Sequence of chain 1.C:
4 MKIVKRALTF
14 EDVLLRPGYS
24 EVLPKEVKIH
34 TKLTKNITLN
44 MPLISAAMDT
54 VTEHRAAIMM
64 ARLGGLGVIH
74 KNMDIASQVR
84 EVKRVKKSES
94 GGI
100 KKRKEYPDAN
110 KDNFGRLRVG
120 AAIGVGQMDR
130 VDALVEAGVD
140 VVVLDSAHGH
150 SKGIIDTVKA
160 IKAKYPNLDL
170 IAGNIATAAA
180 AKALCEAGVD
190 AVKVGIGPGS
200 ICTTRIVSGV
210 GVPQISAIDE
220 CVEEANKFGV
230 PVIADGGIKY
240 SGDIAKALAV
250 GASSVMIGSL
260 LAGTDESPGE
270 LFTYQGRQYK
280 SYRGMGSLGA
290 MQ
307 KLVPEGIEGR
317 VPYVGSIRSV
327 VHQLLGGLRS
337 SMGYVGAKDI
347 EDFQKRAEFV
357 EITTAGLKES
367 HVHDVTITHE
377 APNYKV

Binding-site contacts:
Ligand atom O5' contacts residue GLY235 of chain 1.C at 3.4 Å.
Ligand atom C2 contacts residue CYS201 of chain 1.C at 3.1 Å (hydrophobic).
Ligand atom O1P contacts residue GLY198 of chain 1.C at 3.2 Å.
Ligand atom C4 contacts residue 2F11 of chain 1.T at 3.5 Å.
Ligand atom C5' contacts residue TYR281 of chain 1.C at 3.4 Å (hydrophobic).
Ligand atom O1P contacts residue GLY236 of chain 1.C at 3.1 Å (h-bond).
Ligand atom C2 contacts residue 2F11 of chain 1.T at 3.2 Å.
Ligand atom O6 contacts residue GLY285 of chain 1.C at 2.7 Å (h-bond).
Ligand atom O6 contacts residue MET284 of chain 1.C at 3.2 Å (h-bond).
Ligand atom P contacts residue TYR281 of chain 1.C at 3.7 Å.
Ligand atom N1 contacts residue GLU311 of chain 1.C at 2.9 Å (salt-bridge).
Ligand atom C8 contacts residue MET51 of chain 1.C at 3.6 Å (hydrophobic).
Ligand atom P contacts residue SER199 of chain 1.C at 3.5 Å.
Ligand atom N7 contacts residue GLY283 of chain 1.C at 3.5 Å.
Ligand atom O2P contacts residue GLY257 of chain 1.C at 2.9 Å (h-bond).
Ligand atom N7 contacts residue MET284 of chain 1.C at 3.0 Å (h-bond).
Ligand atom C8 contacts residue ILE200 of chain 1.C at 3.6 Å (hydrophobic).
Ligand atom N7 contacts residue ILE200 of chain 1.C at 3.4 Å.
Ligand atom O3' contacts residue ASP234 of chain 1.C at 2.6 Å (salt-bridge).
Ligand atom O2P contacts residue SER258 of chain 1.C at 3.5 Å (h-bond).
Ligand atom N1 contacts residue 2F11 of chain 1.T at 3.4 Å.
Ligand atom O2' contacts residue ASP234 of chain 1.C at 2.5 Å (salt-bridge).
Ligand atom O3P contacts residue SER258 of chain 1.C at 3.0 Å (h-bond).
Ligand atom C5 contacts residue MET284 of chain 1.C at 3.7 Å (hydrophobic).
Ligand atom C3' contacts residue ASP234 of chain 1.C at 3.6 Å.
Ligand atom N3 contacts residue CYS201 of chain 1.C at 3.6 Å.
Ligand atom O3' contacts residue ALA49 of chain 1.C at 3.3 Å.
Ligand atom O3P contacts residue TYR281 of chain 1.C at 2.4 Å (h-bond).
Ligand atom C6 contacts residue GLY285 of chain 1.C at 3.3 Å.
Ligand atom O6 contacts residue GLY312 of chain 1.C at 3.5 Å.
Ligand atom C5 contacts residue ILE200 of chain 1.C at 3.5 Å (hydrophobic).
Ligand atom O3P contacts residue SER199 of chain 1.C at 2.5 Å (h-bond).
Ligand atom O1P contacts residue SER199 of chain 1.C at 2.7 Å (h-bond).
Ligand atom O5' contacts residue GLY198 of chain 1.C at 3.5 Å.
Ligand atom O6 contacts residue GLY283 of chain 1.C at 3.1 Å.
Ligand atom C4' contacts residue ASP234 of chain 1.C at 3.7 Å.
Ligand atom C5 contacts residue 2F11 of chain 1.T at 3.7 Å.
Ligand atom C2 contacts residue GLU311 of chain 1.C at 3.5 Å.
Ligand atom O3' contacts residue MET255 of chain 1.C at 2.9 Å.
Ligand atom N3 contacts residue 2F11 of chain 1.T at 3.2 Å.

The protein below binds the small molecule below.
Small molecule (SMILES): O=c1[nH]cnc2c1ncn2[C@@H]1O[C@H](COP(=O)(O)O)[C@@H](O)[C@H]1O